A small-molecule ligand and the protein it binds are described below.
Small molecule (SMILES): O=C(O)c1ccc(/C=C\c2ccc(O)cc2)cc1

Sequence of chain 1.A:
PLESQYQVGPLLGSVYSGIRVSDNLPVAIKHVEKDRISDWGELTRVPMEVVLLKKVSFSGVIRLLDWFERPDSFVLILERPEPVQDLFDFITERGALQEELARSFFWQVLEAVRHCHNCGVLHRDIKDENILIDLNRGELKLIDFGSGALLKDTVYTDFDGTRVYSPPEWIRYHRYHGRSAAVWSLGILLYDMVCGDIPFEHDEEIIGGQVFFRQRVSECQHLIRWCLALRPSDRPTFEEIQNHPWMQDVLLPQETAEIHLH

Binding-site contacts:
Ligand atom C8 contacts residue LEU175 of chain 1.A at 3.8 Å (hydrophobic).
Ligand atom C14 contacts residue ILE186 of chain 1.A at 4.0 Å (hydrophobic).
Ligand atom O15 contacts residue ILE186 of chain 1.A at 3.9 Å.
Ligand atom C8 contacts residue ALA66 of chain 1.A at 4.2 Å (hydrophobic).
Ligand atom C6 contacts residue LEU45 of chain 1.A at 4.0 Å (hydrophobic).
Ligand atom C11 contacts residue ILE186 of chain 1.A at 4.0 Å (hydrophobic).
Ligand atom C2 contacts residue LEU175 of chain 1.A at 4.1 Å (hydrophobic).
Ligand atom C17 contacts residue ILE186 of chain 1.A at 4.1 Å (hydrophobic).
Ligand atom C11 contacts residue ALA66 of chain 1.A at 4.1 Å (hydrophobic).
Ligand atom C9 contacts residue GLU122 of chain 1.A at 4.1 Å.
Ligand atom C13 contacts residue LEU121 of chain 1.A at 3.8 Å (hydrophobic).
Ligand atom C11 contacts residue LEU175 of chain 1.A at 4.2 Å (hydrophobic).
Ligand atom C4 contacts residue LEU175 of chain 1.A at 3.5 Å (hydrophobic).
Ligand atom C5 contacts residue VAL127 of chain 1.A at 4.2 Å (hydrophobic).
Ligand atom C11 contacts residue GLU122 of chain 1.A at 3.9 Å.
Ligand atom C14 contacts residue LEU121 of chain 1.A at 3.8 Å (hydrophobic).
Ligand atom C9 contacts residue LEU175 of chain 1.A at 3.8 Å (hydrophobic).
Ligand atom C10 contacts residue LEU175 of chain 1.A at 4.2 Å (hydrophobic).
Ligand atom O15 contacts residue LEU121 of chain 1.A at 3.8 Å.
Ligand atom O15 contacts residue LYS68 of chain 1.A at 4.0 Å.
Ligand atom C14 contacts residue LYS68 of chain 1.A at 3.7 Å.
Ligand atom C14 contacts residue ASP187 of chain 1.A at 3.3 Å.
Ligand atom C13 contacts residue ILE186 of chain 1.A at 3.9 Å (hydrophobic).
Ligand atom C18 contacts residue ALA66 of chain 1.A at 4.2 Å (hydrophobic).
Ligand atom C11 contacts residue ILE105 of chain 1.A at 4.0 Å (hydrophobic).
Ligand atom C10 contacts residue ALA66 of chain 1.A at 3.7 Å (hydrophobic).
Ligand atom C7 contacts residue LEU175 of chain 1.A at 4.0 Å (hydrophobic).
Ligand atom C12 contacts residue ILE186 of chain 1.A at 3.8 Å (hydrophobic).
Ligand atom C12 contacts residue ILE105 of chain 1.A at 4.0 Å (hydrophobic).
Ligand atom C8 contacts residue LEU45 of chain 1.A at 4.2 Å (hydrophobic).
Ligand atom C9 contacts residue ALA66 of chain 1.A at 3.5 Å (hydrophobic).
Ligand atom O1 contacts residue ASP129 of chain 1.A at 3.2 Å (salt-bridge).
Ligand atom O16 contacts residue ASP187 of chain 1.A at 3.4 Å.
Ligand atom O16 contacts residue LYS68 of chain 1.A at 2.8 Å (salt-bridge).
Ligand atom C6 contacts residue VAL127 of chain 1.A at 4.0 Å (hydrophobic).
Ligand atom C8 contacts residue ARG123 of chain 1.A at 4.2 Å.
Ligand atom O15 contacts residue ASP187 of chain 1.A at 2.8 Å (salt-bridge).
Ligand atom C12 contacts residue LEU121 of chain 1.A at 3.7 Å (hydrophobic).
Ligand atom C3 contacts residue LEU175 of chain 1.A at 3.5 Å (hydrophobic).
Ligand atom C18 contacts residue VAL53 of chain 1.A at 4.0 Å (hydrophobic).